Sequence of chain 1.A:
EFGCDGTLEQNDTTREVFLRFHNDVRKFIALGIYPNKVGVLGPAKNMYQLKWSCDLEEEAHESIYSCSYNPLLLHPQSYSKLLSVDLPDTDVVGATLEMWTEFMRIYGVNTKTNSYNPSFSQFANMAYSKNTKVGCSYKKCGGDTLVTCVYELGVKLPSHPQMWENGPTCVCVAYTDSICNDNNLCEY

Binding-site contacts:
Ligand atom O7 contacts residue ASN12 of chain 1.A at 3.8 Å.
Ligand atom C1 contacts residue THR14 of chain 1.A at 4.0 Å.
Ligand atom C3 contacts residue ASN12 of chain 1.A at 3.7 Å.
Ligand atom O5 contacts residue ASN12 of chain 1.A at 2.4 Å (h-bond).
Ligand atom C1 contacts residue ASN12 of chain 1.A at 1.4 Å.
Ligand atom C4 contacts residue ASN12 of chain 1.A at 4.2 Å.
Ligand atom C8 contacts residue PRO89 of chain 1.A at 4.4 Å (hydrophobic).
Ligand atom O5 contacts residue THR14 of chain 1.A at 4.0 Å.
Ligand atom C7 contacts residue THR14 of chain 1.A at 3.6 Å.
Ligand atom O3 contacts residue THR14 of chain 1.A at 4.1 Å.
Ligand atom C7 contacts residue ASN12 of chain 1.A at 3.5 Å.
Ligand atom C8 contacts residue THR14 of chain 1.A at 3.6 Å.
Ligand atom C3 contacts residue THR14 of chain 1.A at 3.6 Å.
Ligand atom C2 contacts residue THR14 of chain 1.A at 4.5 Å.
Ligand atom C1 contacts residue THR14 of chain 1.A at 3.5 Å.
Ligand atom C2 contacts residue ASN12 of chain 1.A at 2.4 Å.
Ligand atom N2 contacts residue ASN12 of chain 1.A at 2.8 Å (h-bond).
Ligand atom N2 contacts residue THR14 of chain 1.A at 2.7 Å (h-bond).
Ligand atom C8 contacts residue ASP13 of chain 1.A at 4.3 Å.
Ligand atom C8 contacts residue ASN12 of chain 1.A at 4.4 Å.
Ligand atom C5 contacts residue ASN12 of chain 1.A at 3.6 Å.
Ligand atom C2 contacts residue THR14 of chain 1.A at 3.5 Å.

This small molecule binds to this protein.
Small molecule (SMILES): CC(=O)N[C@H]1[C@H](O[C@H]2[C@H](O[C@@H]3O[C@@H](C)[C@@H](O)[C@@H](O)[C@@H]3O)[C@@H](NC(C)=O)CO[C@@H]2CO)O[C@H](CO)[C@@H](O[C@@H]2O[C@H](CO)[C@@H](O)[C@H](O)[C@H]2NC(C)=O)[C@@H]1O